Binding-site contacts:
Ligand atom C contacts residue SER33 of chain 1.B at 3.8 Å.
Ligand atom CG contacts residue TRP67 of chain 1.B at 3.8 Å (hydrophobic).
Ligand atom CB contacts residue TRP108 of chain 2.A at 3.9 Å (hydrophobic).
Ligand atom ND1 contacts residue TRP108 of chain 2.A at 4.0 Å.
Ligand atom OD1 contacts residue TYR31 of chain 1.B at 3.9 Å.
Ligand atom CB contacts residue TYR42 of chain 1.B at 3.6 Å (hydrophobic).
Ligand atom ND2 contacts residue TRP108 of chain 2.A at 3.6 Å.
Ligand atom CD contacts residue TRP108 of chain 2.A at 4.0 Å (hydrophobic).
Ligand atom CB contacts residue TRP67 of chain 1.B at 3.7 Å (hydrophobic).
Ligand atom OD1 contacts residue SER15 of chain 1.B at 3.0 Å (h-bond).
Ligand atom OD1 contacts residue ASN11 of chain 1.B at 3.0 Å (h-bond).
Ligand atom CB contacts residue TRP108 of chain 2.A at 3.9 Å (hydrophobic).
Ligand atom OE1 contacts residue LEU98 of chain 1.B at 3.8 Å.
Ligand atom O contacts residue SER33 of chain 1.B at 3.6 Å.
Ligand atom CD contacts residue THR78 of chain 1.B at 4.0 Å.
Ligand atom NE2 contacts residue TRP108 of chain 2.A at 3.9 Å.
Ligand atom CA contacts residue ALA34 of chain 1.B at 4.0 Å (hydrophobic).
Ligand atom CE1 contacts residue TRP67 of chain 1.B at 3.5 Å (hydrophobic).
Ligand atom CB contacts residue TRP67 of chain 1.B at 3.7 Å (hydrophobic).
Ligand atom NE2 contacts residue TRP96 of chain 1.B at 3.5 Å.
Ligand atom CB contacts residue TRP108 of chain 2.A at 3.9 Å (hydrophobic).
Ligand atom O contacts residue SER33 of chain 1.B at 2.7 Å (h-bond).
Ligand atom O contacts residue TYR31 of chain 1.B at 3.0 Å (h-bond).
Ligand atom CE1 contacts residue SER76 of chain 1.B at 3.9 Å.
Ligand atom OD1 contacts residue LEU13 of chain 1.B at 3.2 Å.
Ligand atom CG contacts residue LEU13 of chain 1.B at 3.3 Å (hydrophobic).
Ligand atom CD2 contacts residue SER76 of chain 1.B at 3.7 Å.
Ligand atom OE1 contacts residue THR78 of chain 1.B at 2.8 Å (h-bond).
Ligand atom CB contacts residue LEU13 of chain 1.B at 3.8 Å (hydrophobic).
Ligand atom CG contacts residue TYR31 of chain 1.B at 3.9 Å (hydrophobic).
Ligand atom CD contacts residue ALA74 of chain 1.B at 3.9 Å (hydrophobic).
Ligand atom O contacts residue SER15 of chain 1.B at 3.4 Å (h-bond).
Ligand atom CA contacts residue TRP67 of chain 1.B at 3.6 Å (hydrophobic).
Ligand atom CG contacts residue TYR42 of chain 1.B at 3.5 Å (hydrophobic).
Ligand atom N contacts residue TRP67 of chain 1.B at 4.0 Å.
Ligand atom NE2 contacts residue TRP67 of chain 1.B at 3.7 Å.
Ligand atom ND2 contacts residue LEU13 of chain 1.B at 3.6 Å.
Ligand atom CG contacts residue SER15 of chain 1.B at 4.0 Å.
Ligand atom NE2 contacts residue SER76 of chain 1.B at 2.9 Å (h-bond).
Ligand atom OE1 contacts residue TRP67 of chain 1.B at 3.6 Å.

Sequence of chain 2.A:
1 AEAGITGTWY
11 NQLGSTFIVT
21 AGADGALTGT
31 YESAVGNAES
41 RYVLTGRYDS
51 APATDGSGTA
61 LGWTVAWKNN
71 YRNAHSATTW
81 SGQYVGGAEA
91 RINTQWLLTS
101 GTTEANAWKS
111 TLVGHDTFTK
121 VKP

Sequence of chain 1.B:
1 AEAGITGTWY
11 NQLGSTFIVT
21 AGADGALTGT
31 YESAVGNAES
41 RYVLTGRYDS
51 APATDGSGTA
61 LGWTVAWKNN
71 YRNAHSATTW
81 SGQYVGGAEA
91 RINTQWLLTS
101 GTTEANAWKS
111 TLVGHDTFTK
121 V

A small-molecule ligand and the protein it binds are described below.
Small molecule (SMILES): CC(=O)N[C@@H](CS)C(=O)N[C@@H](Cc1c[nH]cn1)C(=O)N1CCC[C@H]1C(=O)N[C@@H](CCC(N)=O)C(=O)N[C@@H](CC(N)=O)C(=O)N[C@H](C(N)=O)[C@@H](C)O